A small-molecule ligand and the protein it binds are described below.
Small molecule (SMILES): CC(=O)N[C@@H]1[C@@H](O)[C@H](O)[C@@H](CO)O[C@H]1O

Binding-site contacts:
Ligand atom C8 contacts residue PRO99 of chain 43.F at 3.9 Å (hydrophobic).
Ligand atom C2 contacts residue TRP97 of chain 43.F at 3.1 Å (hydrophobic).
Ligand atom O5 contacts residue ASN269 of chain 43.F at 2.4 Å (h-bond).
Ligand atom O3 contacts residue ASN269 of chain 43.F at 4.4 Å.
Ligand atom C4 contacts residue TRP97 of chain 43.F at 4.1 Å (hydrophobic).
Ligand atom C4 contacts residue ASN269 of chain 43.F at 3.7 Å.
Ligand atom C1 contacts residue TRP97 of chain 43.F at 4.2 Å (hydrophobic).
Ligand atom C7 contacts residue TRP97 of chain 43.F at 3.3 Å (hydrophobic).
Ligand atom N2 contacts residue ASN269 of chain 43.F at 2.8 Å (h-bond).
Ligand atom C1 contacts residue ASN269 of chain 43.F at 1.4 Å.
Ligand atom O7 contacts residue TRP97 of chain 43.F at 3.8 Å.
Ligand atom C3 contacts residue TRP97 of chain 43.F at 2.7 Å (hydrophobic).
Ligand atom O7 contacts residue ASN269 of chain 43.F at 3.4 Å (h-bond).
Ligand atom C7 contacts residue ASN269 of chain 43.F at 3.5 Å.
Ligand atom N2 contacts residue TRP97 of chain 43.F at 2.4 Å (h-bond).
Ligand atom C2 contacts residue ASN269 of chain 43.F at 2.5 Å.
Ligand atom C6 contacts residue ASN269 of chain 43.F at 4.3 Å.
Ligand atom C8 contacts residue TRP97 of chain 43.F at 4.0 Å (hydrophobic).
Ligand atom O3 contacts residue TRP97 of chain 43.F at 2.5 Å (h-bond).
Ligand atom C3 contacts residue ASN269 of chain 43.F at 3.1 Å.
Ligand atom O4 contacts residue TRP97 of chain 43.F at 3.8 Å.
Ligand atom O3 contacts residue PRO95 of chain 43.F at 4.4 Å.
Ligand atom C5 contacts residue ASN269 of chain 43.F at 3.0 Å.

Sequence of chain 43.F:
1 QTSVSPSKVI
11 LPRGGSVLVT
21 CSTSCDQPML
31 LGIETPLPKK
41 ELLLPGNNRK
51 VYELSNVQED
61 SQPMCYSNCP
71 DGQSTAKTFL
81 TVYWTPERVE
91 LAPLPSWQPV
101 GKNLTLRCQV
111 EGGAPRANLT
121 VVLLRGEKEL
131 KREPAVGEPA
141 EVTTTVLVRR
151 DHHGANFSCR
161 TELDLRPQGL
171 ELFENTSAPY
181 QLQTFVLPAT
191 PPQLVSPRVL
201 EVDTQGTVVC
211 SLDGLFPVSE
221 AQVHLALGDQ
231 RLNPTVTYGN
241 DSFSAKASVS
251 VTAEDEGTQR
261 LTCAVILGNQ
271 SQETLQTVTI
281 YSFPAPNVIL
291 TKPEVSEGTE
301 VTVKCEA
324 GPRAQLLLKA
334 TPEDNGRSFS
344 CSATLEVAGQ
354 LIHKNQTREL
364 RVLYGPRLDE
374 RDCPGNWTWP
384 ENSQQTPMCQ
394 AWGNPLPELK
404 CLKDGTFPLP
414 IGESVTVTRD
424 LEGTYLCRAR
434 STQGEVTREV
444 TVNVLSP